Sequence of chain 1.M:
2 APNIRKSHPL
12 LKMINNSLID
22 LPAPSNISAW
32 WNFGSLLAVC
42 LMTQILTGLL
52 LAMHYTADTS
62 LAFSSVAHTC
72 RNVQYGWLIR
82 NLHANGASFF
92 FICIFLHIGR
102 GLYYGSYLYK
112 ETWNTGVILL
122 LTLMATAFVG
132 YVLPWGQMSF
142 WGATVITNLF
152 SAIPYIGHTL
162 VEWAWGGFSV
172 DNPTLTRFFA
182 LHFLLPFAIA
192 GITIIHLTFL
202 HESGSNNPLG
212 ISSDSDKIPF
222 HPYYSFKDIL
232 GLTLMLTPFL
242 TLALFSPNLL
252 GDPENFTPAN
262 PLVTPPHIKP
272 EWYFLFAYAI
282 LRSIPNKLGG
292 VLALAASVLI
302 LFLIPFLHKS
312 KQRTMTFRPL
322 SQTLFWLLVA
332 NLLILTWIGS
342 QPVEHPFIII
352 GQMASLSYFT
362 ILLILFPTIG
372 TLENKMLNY

Sequence of chain 1.E:
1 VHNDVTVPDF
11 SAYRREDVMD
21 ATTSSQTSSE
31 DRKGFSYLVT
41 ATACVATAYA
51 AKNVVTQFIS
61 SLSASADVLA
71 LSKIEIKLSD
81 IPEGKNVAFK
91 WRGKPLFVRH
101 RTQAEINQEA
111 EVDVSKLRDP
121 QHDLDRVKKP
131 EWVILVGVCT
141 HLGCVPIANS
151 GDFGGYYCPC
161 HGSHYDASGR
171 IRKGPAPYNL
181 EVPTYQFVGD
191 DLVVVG

This protein binds this small molecule.
Small molecule (SMILES): COC(=O)CNC(=O)CCC/C=C\NC(=O)c1ccc(Cc2ccc(I)cc2)cc1

Binding-site contacts:
Ligand atom O36 contacts residue GLU272 of chain 1.M at 3.1 Å (salt-bridge).
Ligand atom C31 contacts residue GLY143 of chain 1.M at 3.9 Å.
Ligand atom C38 contacts residue PHE275 of chain 1.M at 3.5 Å (hydrophobic).
Ligand atom N25 contacts residue VAL146 of chain 1.M at 3.9 Å.
Ligand atom C27 contacts residue VAL146 of chain 1.M at 3.6 Å (hydrophobic).
Ligand atom C38 contacts residue TYR274 of chain 1.M at 3.4 Å (hydrophobic).
Ligand atom C34 contacts residue TYR132 of chain 1.M at 3.4 Å (hydrophobic).
Ligand atom C34 contacts residue ILE147 of chain 1.M at 3.6 Å (hydrophobic).
Ligand atom C31 contacts residue PRO271 of chain 1.M at 3.5 Å (hydrophobic).
Ligand atom O24 contacts residue HIS161 of chain 1.E at 2.8 Å (h-bond).
Ligand atom C6 contacts residue ILE147 of chain 1.M at 3.8 Å (hydrophobic).
Ligand atom C29 contacts residue ILE269 of chain 1.M at 3.8 Å (hydrophobic).
Ligand atom C9 contacts residue PHE275 of chain 1.M at 3.7 Å (hydrophobic).
Ligand atom N33 contacts residue TYR132 of chain 1.M at 3.2 Å.
Ligand atom C28 contacts residue ILE269 of chain 1.M at 3.9 Å (hydrophobic).
Ligand atom O36 contacts residue PRO271 of chain 1.M at 3.7 Å.
Ligand atom O24 contacts residue LEU282 of chain 1.M at 3.8 Å.
Ligand atom C38 contacts residue TYR132 of chain 1.M at 3.6 Å (hydrophobic).
Ligand atom C30 contacts residue GLY143 of chain 1.M at 3.9 Å.
Ligand atom C9 contacts residue ILE147 of chain 1.M at 3.7 Å (hydrophobic).
Ligand atom C35 contacts residue PHE275 of chain 1.M at 3.7 Å (hydrophobic).
Ligand atom O36 contacts residue PHE275 of chain 1.M at 3.4 Å.
Ligand atom C4 contacts residue PHE275 of chain 1.M at 3.8 Å (hydrophobic).
Ligand atom N33 contacts residue GLY143 of chain 1.M at 3.9 Å.
Ligand atom C12 contacts residue LEU282 of chain 1.M at 3.9 Å (hydrophobic).
Ligand atom O37 contacts residue TYR132 of chain 1.M at 3.1 Å.
Ligand atom O24 contacts residue VAL146 of chain 1.M at 3.8 Å.
Ligand atom C30 contacts residue LYS270 of chain 1.M at 3.9 Å.
Ligand atom C7 contacts residue ALA278 of chain 1.M at 3.9 Å (hydrophobic).
Ligand atom C30 contacts residue PRO271 of chain 1.M at 3.7 Å (hydrophobic).
Ligand atom C23 contacts residue TYR279 of chain 1.M at 3.7 Å (hydrophobic).
Ligand atom O37 contacts residue PHE275 of chain 1.M at 3.6 Å.
Ligand atom C26 contacts residue VAL146 of chain 1.M at 3.6 Å (hydrophobic).
Ligand atom C28 contacts residue TRP142 of chain 1.M at 3.7 Å (hydrophobic).
Ligand atom O24 contacts residue TYR279 of chain 1.M at 3.4 Å.
Ligand atom O32 contacts residue PRO271 of chain 1.M at 3.0 Å.
Ligand atom C27 contacts residue ILE269 of chain 1.M at 3.7 Å (hydrophobic).
Ligand atom C28 contacts residue GLY143 of chain 1.M at 3.5 Å.
Ligand atom C35 contacts residue TYR132 of chain 1.M at 3.4 Å (hydrophobic).
Ligand atom C10 contacts residue ILE147 of chain 1.M at 3.7 Å (hydrophobic).